Sequence of chain 36.O:
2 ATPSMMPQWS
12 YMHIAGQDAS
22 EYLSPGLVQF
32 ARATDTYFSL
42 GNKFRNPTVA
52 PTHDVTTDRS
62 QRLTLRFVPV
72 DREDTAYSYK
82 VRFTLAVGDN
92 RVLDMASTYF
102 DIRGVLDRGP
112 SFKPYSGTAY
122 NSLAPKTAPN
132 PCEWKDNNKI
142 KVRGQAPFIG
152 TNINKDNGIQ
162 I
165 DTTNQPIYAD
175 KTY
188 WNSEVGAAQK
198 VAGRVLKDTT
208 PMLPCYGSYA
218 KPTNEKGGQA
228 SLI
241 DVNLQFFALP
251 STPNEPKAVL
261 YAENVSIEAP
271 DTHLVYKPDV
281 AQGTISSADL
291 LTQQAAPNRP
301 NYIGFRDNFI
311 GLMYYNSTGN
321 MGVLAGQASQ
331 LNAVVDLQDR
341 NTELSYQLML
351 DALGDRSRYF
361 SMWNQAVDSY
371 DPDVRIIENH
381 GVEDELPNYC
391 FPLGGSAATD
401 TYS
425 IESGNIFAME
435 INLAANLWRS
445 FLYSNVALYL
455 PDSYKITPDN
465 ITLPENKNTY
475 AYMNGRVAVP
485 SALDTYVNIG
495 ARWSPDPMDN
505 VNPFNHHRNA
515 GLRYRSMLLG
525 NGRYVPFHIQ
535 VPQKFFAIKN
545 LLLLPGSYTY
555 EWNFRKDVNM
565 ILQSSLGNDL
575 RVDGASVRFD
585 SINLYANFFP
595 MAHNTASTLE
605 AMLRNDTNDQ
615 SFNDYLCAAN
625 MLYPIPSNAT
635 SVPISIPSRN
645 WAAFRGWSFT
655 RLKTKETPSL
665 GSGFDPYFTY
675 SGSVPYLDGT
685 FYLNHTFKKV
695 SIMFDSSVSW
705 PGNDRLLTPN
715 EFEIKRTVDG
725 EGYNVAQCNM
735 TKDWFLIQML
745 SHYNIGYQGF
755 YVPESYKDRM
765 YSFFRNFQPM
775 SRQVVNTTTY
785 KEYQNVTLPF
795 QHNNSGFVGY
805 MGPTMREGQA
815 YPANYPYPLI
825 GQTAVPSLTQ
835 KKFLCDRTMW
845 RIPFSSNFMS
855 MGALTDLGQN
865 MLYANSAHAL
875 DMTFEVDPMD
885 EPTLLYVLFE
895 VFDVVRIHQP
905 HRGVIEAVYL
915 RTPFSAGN

A small-molecule ligand and the protein it binds are described below.
Small molecule (SMILES): CSCC[C@H](NC(=O)[C@H](Cc1ccccc1)NC(=O)[C@H]1CCCN1C(=O)[C@@H](N)CCCN=C(N)N)C(=O)NCC(=O)N[C@@H](C=O)[C@@H](C)O

Sequence of chain 36.P:
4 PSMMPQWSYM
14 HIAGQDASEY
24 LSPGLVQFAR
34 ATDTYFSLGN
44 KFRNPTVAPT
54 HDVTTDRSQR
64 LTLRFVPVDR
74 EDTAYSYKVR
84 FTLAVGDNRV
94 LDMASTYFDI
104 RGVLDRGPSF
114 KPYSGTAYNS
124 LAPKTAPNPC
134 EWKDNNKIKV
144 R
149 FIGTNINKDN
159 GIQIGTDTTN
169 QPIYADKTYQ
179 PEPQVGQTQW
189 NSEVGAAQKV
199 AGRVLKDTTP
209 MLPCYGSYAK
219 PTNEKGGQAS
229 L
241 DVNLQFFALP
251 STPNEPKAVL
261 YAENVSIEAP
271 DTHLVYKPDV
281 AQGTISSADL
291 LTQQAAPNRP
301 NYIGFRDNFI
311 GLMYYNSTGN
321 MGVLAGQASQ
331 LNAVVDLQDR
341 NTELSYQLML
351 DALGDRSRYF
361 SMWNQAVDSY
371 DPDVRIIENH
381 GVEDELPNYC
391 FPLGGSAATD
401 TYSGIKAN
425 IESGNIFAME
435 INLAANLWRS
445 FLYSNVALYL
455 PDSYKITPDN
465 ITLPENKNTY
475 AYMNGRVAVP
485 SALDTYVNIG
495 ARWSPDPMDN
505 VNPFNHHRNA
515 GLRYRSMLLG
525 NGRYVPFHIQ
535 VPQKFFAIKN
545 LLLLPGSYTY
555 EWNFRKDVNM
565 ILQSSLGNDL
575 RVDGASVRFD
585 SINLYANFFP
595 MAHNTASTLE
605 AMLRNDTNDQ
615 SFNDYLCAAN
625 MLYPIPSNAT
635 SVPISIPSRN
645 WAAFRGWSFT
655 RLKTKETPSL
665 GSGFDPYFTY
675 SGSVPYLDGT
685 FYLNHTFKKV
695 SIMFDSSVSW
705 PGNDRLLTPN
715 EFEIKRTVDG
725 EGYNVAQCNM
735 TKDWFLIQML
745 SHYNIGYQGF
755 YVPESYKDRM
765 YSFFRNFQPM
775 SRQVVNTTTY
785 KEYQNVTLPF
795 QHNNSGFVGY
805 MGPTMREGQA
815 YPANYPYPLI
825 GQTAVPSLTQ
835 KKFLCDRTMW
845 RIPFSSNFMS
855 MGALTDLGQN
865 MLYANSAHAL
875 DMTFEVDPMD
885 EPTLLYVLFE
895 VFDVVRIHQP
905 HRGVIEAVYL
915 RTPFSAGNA

Binding-site contacts:
Ligand atom CB contacts residue PRO52 of chain 36.O at 3.8 Å (hydrophobic).
Ligand atom CD1 contacts residue TYR38 of chain 36.N at 4.4 Å (hydrophobic).
Ligand atom CA contacts residue PRO52 of chain 36.O at 4.1 Å (hydrophobic).
Ligand atom N contacts residue PRO52 of chain 36.O at 4.0 Å.
Ligand atom C contacts residue PRO48 of chain 36.O at 3.9 Å (hydrophobic).
Ligand atom CA contacts residue PRO48 of chain 36.O at 4.2 Å (hydrophobic).
Ligand atom NH1 contacts residue GLY27 of chain 36.N at 4.4 Å.
Ligand atom CD2 contacts residue HIS54 of chain 36.O at 4.4 Å.
Ligand atom CD2 contacts residue TYR38 of chain 36.N at 3.8 Å (hydrophobic).
Ligand atom O contacts residue PRO48 of chain 36.O at 3.4 Å.
Ligand atom CZ contacts residue PHE31 of chain 36.N at 4.3 Å (hydrophobic).
Ligand atom CE2 contacts residue ASP55 of chain 36.O at 3.6 Å.
Ligand atom CB contacts residue PRO48 of chain 36.O at 3.9 Å (hydrophobic).
Ligand atom NH1 contacts residue PHE31 of chain 36.N at 3.0 Å.
Ligand atom N contacts residue VAL50 of chain 36.O at 4.2 Å.
Ligand atom O contacts residue THR49 of chain 36.O at 4.2 Å.
Ligand atom O contacts residue GLY17 of chain 36.O at 4.0 Å.
Ligand atom CD2 contacts residue VAL56 of chain 36.O at 3.8 Å (hydrophobic).
Ligand atom OG1 contacts residue THR49 of chain 36.O at 4.2 Å.
Ligand atom CG contacts residue TYR38 of chain 36.N at 3.7 Å (hydrophobic).
Ligand atom N contacts residue VAL50 of chain 36.O at 3.6 Å (h-bond).
Ligand atom OG1 contacts residue PRO48 of chain 36.O at 3.1 Å.
Ligand atom CB contacts residue THR49 of chain 36.O at 4.0 Å.
Ligand atom CD1 contacts residue ALA34 of chain 36.N at 4.3 Å (hydrophobic).
Ligand atom O contacts residue VAL50 of chain 36.O at 3.7 Å.
Ligand atom CD2 contacts residue ASP55 of chain 36.O at 3.8 Å.
Ligand atom O contacts residue PRO52 of chain 36.O at 4.0 Å.
Ligand atom CE2 contacts residue THR599 of chain 36.O at 4.2 Å.
Ligand atom NH2 contacts residue THR602 of chain 36.O at 4.4 Å.
Ligand atom CA contacts residue VAL50 of chain 36.O at 3.0 Å (hydrophobic).
Ligand atom CZ contacts residue PHE31 of chain 36.N at 4.2 Å (hydrophobic).
Ligand atom O contacts residue ALA34 of chain 36.N at 4.1 Å.
Ligand atom NH1 contacts residue MET606 of chain 36.O at 4.0 Å.
Ligand atom CA contacts residue ALA51 of chain 36.O at 4.4 Å (hydrophobic).
Ligand atom CB contacts residue VAL56 of chain 36.O at 4.2 Å (hydrophobic).
Ligand atom CB contacts residue ALA34 of chain 36.N at 4.3 Å (hydrophobic).
Ligand atom C contacts residue PRO52 of chain 36.O at 4.2 Å (hydrophobic).
Ligand atom NH2 contacts residue MET606 of chain 36.O at 4.2 Å.
Ligand atom C contacts residue VAL50 of chain 36.O at 3.6 Å (hydrophobic).
Ligand atom CB contacts residue TYR38 of chain 36.N at 3.6 Å (hydrophobic).

Sequence of chain 36.N:
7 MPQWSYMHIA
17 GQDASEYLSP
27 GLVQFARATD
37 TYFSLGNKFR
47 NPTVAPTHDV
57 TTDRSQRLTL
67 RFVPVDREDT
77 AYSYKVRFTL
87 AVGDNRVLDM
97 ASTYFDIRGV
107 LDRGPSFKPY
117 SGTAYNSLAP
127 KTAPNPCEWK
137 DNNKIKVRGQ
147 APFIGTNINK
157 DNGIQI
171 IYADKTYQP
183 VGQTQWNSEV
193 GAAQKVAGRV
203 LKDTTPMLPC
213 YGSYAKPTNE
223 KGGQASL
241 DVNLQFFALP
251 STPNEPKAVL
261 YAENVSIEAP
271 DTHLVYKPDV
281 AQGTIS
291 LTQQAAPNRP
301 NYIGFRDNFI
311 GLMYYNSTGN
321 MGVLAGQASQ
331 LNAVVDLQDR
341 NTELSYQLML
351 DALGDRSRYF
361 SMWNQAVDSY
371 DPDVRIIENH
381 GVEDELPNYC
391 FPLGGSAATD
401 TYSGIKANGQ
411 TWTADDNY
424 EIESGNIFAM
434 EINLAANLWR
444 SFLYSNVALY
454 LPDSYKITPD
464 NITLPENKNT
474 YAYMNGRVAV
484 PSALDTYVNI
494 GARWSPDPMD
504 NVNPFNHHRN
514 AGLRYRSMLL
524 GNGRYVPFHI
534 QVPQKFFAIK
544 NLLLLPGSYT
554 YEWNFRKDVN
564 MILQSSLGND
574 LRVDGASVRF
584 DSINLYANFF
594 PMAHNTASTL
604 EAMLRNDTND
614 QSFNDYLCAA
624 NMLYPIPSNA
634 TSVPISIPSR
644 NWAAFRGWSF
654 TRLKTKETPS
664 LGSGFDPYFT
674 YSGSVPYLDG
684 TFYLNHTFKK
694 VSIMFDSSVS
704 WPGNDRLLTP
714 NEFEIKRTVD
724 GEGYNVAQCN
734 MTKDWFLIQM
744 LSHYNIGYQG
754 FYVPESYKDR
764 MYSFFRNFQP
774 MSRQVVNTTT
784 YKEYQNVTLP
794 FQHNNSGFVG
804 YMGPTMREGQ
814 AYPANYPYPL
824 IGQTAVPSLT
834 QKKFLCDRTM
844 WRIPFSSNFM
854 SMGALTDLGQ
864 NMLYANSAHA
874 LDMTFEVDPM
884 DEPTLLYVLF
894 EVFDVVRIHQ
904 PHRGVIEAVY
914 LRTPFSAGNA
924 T